Binding-site contacts:
Ligand atom O1 contacts residue LEU191 of chain 3.A at 3.7 Å.
Ligand atom O contacts residue GLN150 of chain 3.A at 3.6 Å.
Ligand atom F contacts residue DMS1 of chain 3.F at 3.5 Å.
Ligand atom C17 contacts residue ALA149 of chain 3.A at 3.6 Å (hydrophobic).
Ligand atom C15 contacts residue HIS93 of chain 3.A at 3.4 Å.
Ligand atom C14 contacts residue NAD1 of chain 3.B at 3.2 Å.
Ligand atom C8 contacts residue LEU195 of chain 3.A at 3.6 Å (hydrophobic).
Ligand atom C15 contacts residue NAD1 of chain 3.B at 3.7 Å.
Ligand atom O3 contacts residue HIS93 of chain 3.A at 3.6 Å.
Ligand atom C7 contacts residue TRP192 of chain 3.A at 3.5 Å (hydrophobic).
Ligand atom C10 contacts residue HIS93 of chain 3.A at 3.6 Å.
Ligand atom C12 contacts residue GLN148 of chain 3.A at 3.7 Å.
Ligand atom C16 contacts residue GLN148 of chain 3.A at 3.6 Å.
Ligand atom O3 contacts residue GLN148 of chain 3.A at 3.5 Å (h-bond).
Ligand atom C9 contacts residue HIS93 of chain 3.A at 3.6 Å.
Ligand atom C11 contacts residue ASN186 of chain 3.A at 3.6 Å.
Ligand atom C6 contacts residue LEU195 of chain 3.A at 3.6 Å (hydrophobic).
Ligand atom C13 contacts residue NAD1 of chain 3.B at 3.5 Å.
Ligand atom O2 contacts residue NAD1 of chain 3.B at 2.9 Å.
Ligand atom C15 contacts residue TYR154 of chain 3.A at 3.4 Å (hydrophobic).
Ligand atom F contacts residue VAL143 of chain 3.A at 3.5 Å.
Ligand atom C14 contacts residue SER141 of chain 3.A at 3.6 Å.
Ligand atom C2 contacts residue MET199 of chain 3.A at 3.6 Å (hydrophobic).
Ligand atom C14 contacts residue TYR154 of chain 3.A at 3.3 Å (hydrophobic).
Ligand atom C contacts residue PRO96 of chain 3.A at 3.5 Å (hydrophobic).
Ligand atom C12 contacts residue ASN186 of chain 3.A at 3.4 Å.
Ligand atom O1 contacts residue HIS93 of chain 3.A at 3.1 Å.
Ligand atom O3 contacts residue GLN150 of chain 3.A at 3.5 Å (h-bond).
Ligand atom C7 contacts residue LEU195 of chain 3.A at 3.5 Å (hydrophobic).
Ligand atom F contacts residue SER141 of chain 3.A at 3.0 Å.
Ligand atom F contacts residue NAD1 of chain 3.B at 3.6 Å.
Ligand atom C16 contacts residue HIS93 of chain 3.A at 3.5 Å.
Ligand atom O2 contacts residue SER141 of chain 3.A at 2.7 Å (h-bond).
Ligand atom O3 contacts residue ALA149 of chain 3.A at 2.6 Å (h-bond).
Ligand atom O contacts residue PRO96 of chain 3.A at 3.6 Å.
Ligand atom C6 contacts residue TRP192 of chain 3.A at 3.3 Å (hydrophobic).
Ligand atom C1 contacts residue PRO96 of chain 3.A at 3.6 Å (hydrophobic).
Ligand atom O2 contacts residue TYR154 of chain 3.A at 2.4 Å (h-bond).
Ligand atom O3 contacts residue ALA151 of chain 3.A at 3.5 Å.
Ligand atom O contacts residue ALA149 of chain 3.A at 3.1 Å (h-bond).

The protein below binds the small molecule below.
Small molecule (SMILES): O=C(c1ccc(F)c(O)c1)c1cccc(-c2ccc(O)c(O)c2)n1

Sequence of chain 3.A:
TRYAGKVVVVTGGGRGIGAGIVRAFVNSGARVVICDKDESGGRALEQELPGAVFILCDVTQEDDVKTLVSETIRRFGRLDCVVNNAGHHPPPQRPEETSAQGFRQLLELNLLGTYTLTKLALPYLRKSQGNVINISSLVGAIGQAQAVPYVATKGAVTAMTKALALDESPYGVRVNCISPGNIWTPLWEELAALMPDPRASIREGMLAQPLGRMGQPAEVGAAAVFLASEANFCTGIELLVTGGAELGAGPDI